Sequence of chain 39.H:
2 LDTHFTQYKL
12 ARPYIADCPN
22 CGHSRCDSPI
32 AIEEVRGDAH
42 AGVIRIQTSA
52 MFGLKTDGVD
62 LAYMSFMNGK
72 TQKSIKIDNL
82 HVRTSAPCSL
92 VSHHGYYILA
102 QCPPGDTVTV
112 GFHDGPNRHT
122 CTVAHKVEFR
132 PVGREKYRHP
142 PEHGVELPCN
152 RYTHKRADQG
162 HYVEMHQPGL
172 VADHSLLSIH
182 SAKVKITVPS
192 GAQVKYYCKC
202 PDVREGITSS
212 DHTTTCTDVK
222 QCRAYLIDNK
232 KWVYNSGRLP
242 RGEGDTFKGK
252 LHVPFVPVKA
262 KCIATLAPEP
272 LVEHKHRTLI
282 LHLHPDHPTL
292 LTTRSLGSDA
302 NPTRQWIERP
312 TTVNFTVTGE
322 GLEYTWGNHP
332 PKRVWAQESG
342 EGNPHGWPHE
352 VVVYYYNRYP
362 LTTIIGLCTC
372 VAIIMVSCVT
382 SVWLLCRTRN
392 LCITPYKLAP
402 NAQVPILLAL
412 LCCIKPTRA

Binding-site contacts:
Ligand atom O4 contacts residue HIS155 of chain 39.H at 3.5 Å (h-bond).
Ligand atom OAH contacts residue ASP3 of chain 39.H at 4.0 Å.
Ligand atom OAF contacts residue ALA158 of chain 39.H at 3.3 Å.
Ligand atom O6A contacts residue HIS94 of chain 39.H at 3.2 Å (h-bond).
Ligand atom OAF contacts residue THR4 of chain 39.H at 2.9 Å (h-bond).
Ligand atom OAF contacts residue ARG157 of chain 39.H at 2.8 Å (salt-bridge).
Ligand atom O6B contacts residue HIS155 of chain 39.H at 3.3 Å (h-bond).
Ligand atom C3 contacts residue ARG157 of chain 39.H at 3.7 Å.
Ligand atom O4 contacts residue SER93 of chain 39.H at 3.0 Å (h-bond).
Ligand atom C6 contacts residue HIS155 of chain 39.H at 3.4 Å.
Ligand atom C3 contacts residue ALA158 of chain 39.H at 4.0 Å (hydrophobic).
Ligand atom O6A contacts residue SER93 of chain 39.H at 3.2 Å.
Ligand atom C4 contacts residue LYS156 of chain 39.H at 4.0 Å.
Ligand atom O6B contacts residue LEU62 of chain 39.H at 4.0 Å.
Ligand atom O5 contacts residue ARG157 of chain 39.H at 3.8 Å.
Ligand atom SAG contacts residue THR4 of chain 39.H at 3.9 Å.
Ligand atom C6 contacts residue SER93 of chain 39.H at 4.0 Å.
Ligand atom O4 contacts residue LYS156 of chain 39.H at 3.5 Å.
Ligand atom OAH contacts residue LEU2 of chain 39.H at 2.8 Å (h-bond).
Ligand atom C6 contacts residue HIS94 of chain 39.H at 3.9 Å.
Ligand atom O6A contacts residue LEU62 of chain 39.H at 3.4 Å.
Ligand atom O5 contacts residue LYS156 of chain 39.H at 3.4 Å.
Ligand atom C3 contacts residue LYS156 of chain 39.H at 4.0 Å.
Ligand atom C2 contacts residue ALA158 of chain 39.H at 3.7 Å (hydrophobic).
Ligand atom OAH contacts residue THR4 of chain 39.H at 3.7 Å.
Ligand atom C6 contacts residue LEU62 of chain 39.H at 3.5 Å (hydrophobic).
Ligand atom O6B contacts residue LYS156 of chain 39.H at 3.3 Å.
Ligand atom C5 contacts residue HIS155 of chain 39.H at 4.0 Å.
Ligand atom O3 contacts residue ALA158 of chain 39.H at 3.0 Å (h-bond).
Ligand atom O6A contacts residue HIS155 of chain 39.H at 3.8 Å.
Ligand atom OBI contacts residue LYS156 of chain 39.H at 4.0 Å.
Ligand atom O5 contacts residue HIS155 of chain 39.H at 3.6 Å.
Ligand atom OAH contacts residue ARG157 of chain 39.H at 3.1 Å (salt-bridge).
Ligand atom O5B contacts residue LYS156 of chain 39.H at 3.3 Å.
Ligand atom SAG contacts residue ARG157 of chain 39.H at 3.6 Å (salt-bridge).
Ligand atom O6B contacts residue ARG157 of chain 39.H at 3.3 Å (salt-bridge).
Ligand atom O3 contacts residue ARG157 of chain 39.H at 3.3 Å (salt-bridge).
Ligand atom C5 contacts residue LEU62 of chain 39.H at 3.8 Å (hydrophobic).
Ligand atom O3 contacts residue LYS156 of chain 39.H at 3.0 Å.
Ligand atom O6B contacts residue HIS94 of chain 39.H at 4.0 Å.

A small-molecule ligand and the protein it binds are described below.
Small molecule (SMILES): O=C(O)[C@@H]1O[C@H](O[C@H]2[C@@H](OS(=O)(=O)O)O[C@@H](O)[C@H](NS(=O)(=O)O)[C@H]2O)[C@@H](OS(=O)(=O)O)[C@H](O)[C@@H]1O